Binding-site contacts:
Ligand atom N2 contacts residue PHE184 of chain 1.B at 3.0 Å (h-bond).
Ligand atom C4 contacts residue ASN186 of chain 1.B at 4.1 Å.
Ligand atom N2 contacts residue PHE185 of chain 1.B at 4.5 Å.
Ligand atom C7 contacts residue ASN186 of chain 1.B at 4.0 Å.
Ligand atom C7 contacts residue PHE184 of chain 1.B at 3.6 Å (hydrophobic).
Ligand atom C2 contacts residue PHE184 of chain 1.B at 4.0 Å (hydrophobic).
Ligand atom C7 contacts residue LEU478 of chain 1.B at 4.3 Å (hydrophobic).
Ligand atom C1 contacts residue PHE184 of chain 1.B at 4.0 Å (hydrophobic).
Ligand atom C8 contacts residue PHE184 of chain 1.B at 3.3 Å (hydrophobic).
Ligand atom C1 contacts residue ASN186 of chain 1.B at 1.4 Å.
Ligand atom C3 contacts residue ASN186 of chain 1.B at 3.8 Å.
Ligand atom O7 contacts residue LEU478 of chain 1.B at 4.2 Å.
Ligand atom O5 contacts residue ASN186 of chain 1.B at 2.4 Å (h-bond).
Ligand atom C5 contacts residue ASN186 of chain 1.B at 3.7 Å.
Ligand atom C2 contacts residue ASN186 of chain 1.B at 2.5 Å.
Ligand atom C1 contacts residue ARG183 of chain 1.B at 4.5 Å.
Ligand atom C8 contacts residue PHE185 of chain 1.B at 4.1 Å (hydrophobic).
Ligand atom O7 contacts residue ASN186 of chain 1.B at 4.4 Å.
Ligand atom C8 contacts residue LEU478 of chain 1.B at 3.7 Å (hydrophobic).
Ligand atom N2 contacts residue ASN186 of chain 1.B at 2.9 Å (h-bond).

Sequence of chain 1.B:
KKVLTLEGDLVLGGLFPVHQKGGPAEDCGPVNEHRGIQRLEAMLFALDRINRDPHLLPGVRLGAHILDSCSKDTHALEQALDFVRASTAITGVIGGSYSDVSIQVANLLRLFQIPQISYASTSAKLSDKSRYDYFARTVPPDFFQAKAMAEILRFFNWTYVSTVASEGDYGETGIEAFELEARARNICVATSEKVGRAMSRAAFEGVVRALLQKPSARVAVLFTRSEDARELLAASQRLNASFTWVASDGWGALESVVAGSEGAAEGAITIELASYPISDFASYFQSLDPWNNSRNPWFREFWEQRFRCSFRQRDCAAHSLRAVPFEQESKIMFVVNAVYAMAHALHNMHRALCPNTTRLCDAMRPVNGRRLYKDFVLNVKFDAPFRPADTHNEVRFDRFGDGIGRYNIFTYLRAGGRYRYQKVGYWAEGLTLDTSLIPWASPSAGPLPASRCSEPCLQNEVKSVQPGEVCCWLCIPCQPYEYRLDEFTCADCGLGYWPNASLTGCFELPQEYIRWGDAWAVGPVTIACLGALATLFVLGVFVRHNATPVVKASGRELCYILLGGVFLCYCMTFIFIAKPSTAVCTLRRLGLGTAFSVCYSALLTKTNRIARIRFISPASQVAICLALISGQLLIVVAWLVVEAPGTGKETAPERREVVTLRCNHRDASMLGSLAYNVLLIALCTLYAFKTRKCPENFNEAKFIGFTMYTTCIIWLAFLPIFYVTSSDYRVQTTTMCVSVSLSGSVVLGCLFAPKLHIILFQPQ

A small-molecule ligand and the protein it binds are described below.
Small molecule (SMILES): CC(=O)N[C@@H]1[C@@H](O)[C@H](O)[C@@H](CO)O[C@H]1O